A protein and the small-molecule ligand that binds it are described below.
Small molecule (SMILES): OC[C@H]1O[C@H](O)[C@H](O)[C@@H](O)[C@@H]1O

Sequence of chain 2.B:
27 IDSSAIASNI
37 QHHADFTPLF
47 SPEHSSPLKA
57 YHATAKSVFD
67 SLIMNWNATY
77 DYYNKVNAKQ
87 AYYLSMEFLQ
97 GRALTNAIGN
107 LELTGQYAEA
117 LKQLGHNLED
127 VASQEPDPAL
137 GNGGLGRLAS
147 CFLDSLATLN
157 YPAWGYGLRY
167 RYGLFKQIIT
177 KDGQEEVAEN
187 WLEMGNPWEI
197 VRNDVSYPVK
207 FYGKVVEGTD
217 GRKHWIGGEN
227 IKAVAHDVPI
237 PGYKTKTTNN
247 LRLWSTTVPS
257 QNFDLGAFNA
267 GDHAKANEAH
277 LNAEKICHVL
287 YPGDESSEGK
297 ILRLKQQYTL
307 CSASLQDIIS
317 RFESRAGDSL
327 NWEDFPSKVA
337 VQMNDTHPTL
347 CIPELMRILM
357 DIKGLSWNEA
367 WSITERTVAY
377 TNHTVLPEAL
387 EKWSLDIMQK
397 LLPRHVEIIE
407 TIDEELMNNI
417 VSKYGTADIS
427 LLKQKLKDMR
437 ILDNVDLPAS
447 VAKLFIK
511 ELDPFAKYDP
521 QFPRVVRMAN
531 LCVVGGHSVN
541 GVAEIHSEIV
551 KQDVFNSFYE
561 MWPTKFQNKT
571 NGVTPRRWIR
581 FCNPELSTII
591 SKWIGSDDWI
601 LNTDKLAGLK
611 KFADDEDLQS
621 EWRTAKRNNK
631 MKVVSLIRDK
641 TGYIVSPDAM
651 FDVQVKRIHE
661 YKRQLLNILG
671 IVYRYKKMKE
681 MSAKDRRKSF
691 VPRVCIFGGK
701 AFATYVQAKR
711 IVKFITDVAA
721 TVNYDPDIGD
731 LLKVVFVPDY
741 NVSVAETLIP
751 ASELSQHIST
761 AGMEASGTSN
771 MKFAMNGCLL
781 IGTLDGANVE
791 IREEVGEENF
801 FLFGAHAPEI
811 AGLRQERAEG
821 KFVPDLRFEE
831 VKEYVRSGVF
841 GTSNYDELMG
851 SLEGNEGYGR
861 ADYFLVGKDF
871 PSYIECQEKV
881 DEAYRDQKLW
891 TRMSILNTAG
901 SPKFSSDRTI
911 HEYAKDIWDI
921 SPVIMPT

Binding-site contacts:
Ligand atom O3 contacts residue GLY140 of chain 2.B at 4.4 Å.
Ligand atom C5 contacts residue PLP1 of chain 2.H at 4.0 Å.
Ligand atom O4 contacts residue LEU141 of chain 2.B at 3.8 Å.
Ligand atom O3 contacts residue HIS379 of chain 2.B at 3.1 Å (h-bond).
Ligand atom O2 contacts residue PLP1 of chain 2.H at 4.4 Å.
Ligand atom C2 contacts residue GLY767 of chain 2.B at 4.2 Å.
Ligand atom O2 contacts residue ASN571 of chain 2.B at 3.7 Å.
Ligand atom O1 contacts residue GLY767 of chain 2.B at 2.7 Å (h-bond).
Ligand atom O2 contacts residue THR768 of chain 2.B at 4.3 Å.
Ligand atom O6 contacts residue LYS662 of chain 2.B at 3.9 Å.
Ligand atom O5 contacts residue PLP1 of chain 2.H at 4.3 Å.
Ligand atom C6 contacts residue PLP1 of chain 2.H at 4.5 Å.
Ligand atom O6 contacts residue ARG657 of chain 2.B at 3.5 Å (salt-bridge).
Ligand atom O3 contacts residue LEU141 of chain 2.B at 3.7 Å.
Ligand atom C1 contacts residue GLU764 of chain 2.B at 4.3 Å.
Ligand atom O2 contacts residue SER766 of chain 2.B at 4.0 Å.
Ligand atom O6 contacts residue GLY140 of chain 2.B at 3.8 Å.
Ligand atom C4 contacts residue LEU141 of chain 2.B at 4.4 Å (hydrophobic).
Ligand atom O1 contacts residue ALA765 of chain 2.B at 3.8 Å.
Ligand atom C6 contacts residue LYS662 of chain 2.B at 3.6 Å.
Ligand atom C3 contacts residue HIS379 of chain 2.B at 4.4 Å.
Ligand atom O5 contacts residue GLU764 of chain 2.B at 3.4 Å (salt-bridge).
Ligand atom C1 contacts residue SER766 of chain 2.B at 4.0 Å.
Ligand atom C1 contacts residue GLY767 of chain 2.B at 3.7 Å.
Ligand atom O4 contacts residue GLY140 of chain 2.B at 4.4 Å.
Ligand atom C3 contacts residue GLY140 of chain 2.B at 4.2 Å.
Ligand atom O1 contacts residue SER766 of chain 2.B at 2.7 Å (h-bond).
Ligand atom O1 contacts residue GLU764 of chain 2.B at 3.9 Å.
Ligand atom C6 contacts residue ARG657 of chain 2.B at 3.4 Å.
Ligand atom O4 contacts residue ARG657 of chain 2.B at 4.1 Å.
Ligand atom O6 contacts residue PLP1 of chain 2.H at 3.8 Å.
Ligand atom C5 contacts residue GLU764 of chain 2.B at 4.4 Å.
Ligand atom C6 contacts residue GLU764 of chain 2.B at 4.2 Å.
Ligand atom O2 contacts residue GLY767 of chain 2.B at 3.6 Å.
Ligand atom C3 contacts residue LEU141 of chain 2.B at 3.9 Å (hydrophobic).